Binding-site contacts:
Ligand atom O1 contacts residue CYS174 of chain 1.B at 3.4 Å (h-bond).
Ligand atom C7 contacts residue CYS174 of chain 1.B at 3.9 Å (hydrophobic).
Ligand atom O1 contacts residue SER48 of chain 1.B at 2.8 Å (h-bond).
Ligand atom C6 contacts residue NAD1 of chain 1.I at 3.0 Å.
Ligand atom C5 contacts residue VAL294 of chain 1.B at 3.9 Å (hydrophobic).
Ligand atom C2 contacts residue LEU116 of chain 1.B at 4.3 Å (hydrophobic).
Ligand atom C4 contacts residue LEU116 of chain 1.B at 3.9 Å (hydrophobic).
Ligand atom F2 contacts residue LEU141 of chain 1.B at 3.9 Å.
Ligand atom C7 contacts residue NAD1 of chain 1.I at 3.8 Å.
Ligand atom C5 contacts residue NAD1 of chain 1.I at 3.1 Å.
Ligand atom C4 contacts residue VAL294 of chain 1.B at 3.6 Å (hydrophobic).
Ligand atom C5 contacts residue PHE93 of chain 1.B at 4.3 Å (hydrophobic).
Ligand atom C6 contacts residue PHE93 of chain 1.B at 3.5 Å (hydrophobic).
Ligand atom C2 contacts residue LEU57 of chain 1.B at 4.3 Å (hydrophobic).
Ligand atom F3 contacts residue LEU57 of chain 1.B at 3.7 Å.
Ligand atom C7 contacts residue PHE93 of chain 1.B at 3.7 Å (hydrophobic).
Ligand atom C7 contacts residue SER48 of chain 1.B at 3.6 Å.
Ligand atom C1 contacts residue SER48 of chain 1.B at 3.7 Å.
Ligand atom C1 contacts residue PHE93 of chain 1.B at 3.7 Å (hydrophobic).
Ligand atom C6 contacts residue ILE318 of chain 1.B at 4.4 Å (hydrophobic).
Ligand atom O1 contacts residue ZN1 of chain 1.G at 2.3 Å.
Ligand atom C7 contacts residue ZN1 of chain 1.G at 3.2 Å.
Ligand atom C3 contacts residue LEU116 of chain 1.B at 3.9 Å (hydrophobic).
Ligand atom C1 contacts residue NAD1 of chain 1.I at 3.9 Å.
Ligand atom O1 contacts residue CYS46 of chain 1.B at 3.7 Å.
Ligand atom C7 contacts residue HIS67 of chain 1.B at 3.3 Å.
Ligand atom C2 contacts residue SER48 of chain 1.B at 3.7 Å.
Ligand atom C4 contacts residue NAD1 of chain 1.I at 4.4 Å.
Ligand atom C6 contacts residue VAL294 of chain 1.B at 4.4 Å (hydrophobic).
Ligand atom O1 contacts residue NAD1 of chain 1.I at 2.9 Å.
Ligand atom C3 contacts residue VAL294 of chain 1.B at 3.8 Å (hydrophobic).
Ligand atom F2 contacts residue LEU57 of chain 1.B at 3.4 Å.
Ligand atom O1 contacts residue HIS67 of chain 1.B at 3.1 Å (h-bond).
Ligand atom F2 contacts residue SER48 of chain 1.B at 3.5 Å.
Ligand atom F3 contacts residue LEU116 of chain 1.B at 3.5 Å.
Ligand atom C5 contacts residue ILE318 of chain 1.B at 3.5 Å (hydrophobic).
Ligand atom C4 contacts residue LEU309 of chain 1.A at 4.1 Å (hydrophobic).
Ligand atom F3 contacts residue VAL294 of chain 1.B at 4.2 Å.
Ligand atom C2 contacts residue VAL294 of chain 1.B at 4.3 Å (hydrophobic).
Ligand atom C4 contacts residue ILE318 of chain 1.B at 3.7 Å (hydrophobic).

Sequence of chain 1.B:
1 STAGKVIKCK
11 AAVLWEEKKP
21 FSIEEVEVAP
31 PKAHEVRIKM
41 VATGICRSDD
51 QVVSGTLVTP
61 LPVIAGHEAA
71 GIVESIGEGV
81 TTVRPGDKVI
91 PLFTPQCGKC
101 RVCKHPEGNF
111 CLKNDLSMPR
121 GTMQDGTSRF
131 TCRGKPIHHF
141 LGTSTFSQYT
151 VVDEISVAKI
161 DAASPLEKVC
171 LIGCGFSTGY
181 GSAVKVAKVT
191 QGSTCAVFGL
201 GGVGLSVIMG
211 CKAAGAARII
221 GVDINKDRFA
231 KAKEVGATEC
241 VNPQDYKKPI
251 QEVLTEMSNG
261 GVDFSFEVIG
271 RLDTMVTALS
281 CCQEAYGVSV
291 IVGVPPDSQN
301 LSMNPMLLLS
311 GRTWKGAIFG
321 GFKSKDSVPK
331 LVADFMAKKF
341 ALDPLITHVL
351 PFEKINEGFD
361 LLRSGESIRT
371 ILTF

Sequence of chain 1.A:
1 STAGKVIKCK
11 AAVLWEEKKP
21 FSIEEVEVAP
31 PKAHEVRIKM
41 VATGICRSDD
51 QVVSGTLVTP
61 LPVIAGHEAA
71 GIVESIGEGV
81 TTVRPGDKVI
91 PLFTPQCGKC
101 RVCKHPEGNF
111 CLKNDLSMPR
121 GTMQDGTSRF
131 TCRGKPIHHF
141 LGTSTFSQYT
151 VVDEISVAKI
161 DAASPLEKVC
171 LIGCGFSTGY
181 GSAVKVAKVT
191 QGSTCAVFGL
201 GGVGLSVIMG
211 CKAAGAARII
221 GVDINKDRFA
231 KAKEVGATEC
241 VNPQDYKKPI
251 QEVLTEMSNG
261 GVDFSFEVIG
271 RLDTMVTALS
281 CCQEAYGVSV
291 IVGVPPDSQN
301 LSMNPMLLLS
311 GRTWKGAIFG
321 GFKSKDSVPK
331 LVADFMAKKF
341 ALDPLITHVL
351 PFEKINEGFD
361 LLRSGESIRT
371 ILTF

A small-molecule ligand and the protein it binds are described below.
Small molecule (SMILES): OCc1cccc(F)c1F